A small-molecule ligand and the protein it binds are described below.
Small molecule (SMILES): NC(=O)NC1=NC(=O)NC1=O

Binding-site contacts:
Ligand atom N9 contacts residue VAL148 of chain 3.A at 3.8 Å.
Ligand atom N7 contacts residue SER77 of chain 3.A at 3.5 Å.
Ligand atom N1 contacts residue THR116 of chain 3.A at 4.1 Å.
Ligand atom C8 contacts residue ASN10 of chain 3.A at 3.7 Å.
Ligand atom N1 contacts residue SER182 of chain 3.A at 3.3 Å (h-bond).
Ligand atom C4 contacts residue SER77 of chain 3.A at 4.2 Å.
Ligand atom N9 contacts residue ILE45 of chain 3.A at 2.9 Å (h-bond).
Ligand atom O8 contacts residue ILE45 of chain 3.A at 2.9 Å (h-bond).
Ligand atom C5 contacts residue GLY183 of chain 3.A at 4.0 Å.
Ligand atom C2 contacts residue THR116 of chain 3.A at 4.0 Å.
Ligand atom C5 contacts residue SER182 of chain 3.A at 3.8 Å.
Ligand atom O8 contacts residue VAL148 of chain 3.A at 3.7 Å.
Ligand atom C4 contacts residue ILE45 of chain 3.A at 3.8 Å (hydrophobic).
Ligand atom N1 contacts residue THR117 of chain 3.A at 3.2 Å (h-bond).
Ligand atom C8 contacts residue SER77 of chain 3.A at 4.1 Å.
Ligand atom O2 contacts residue GLY181 of chain 3.A at 3.1 Å (h-bond).
Ligand atom N3 contacts residue ILE45 of chain 3.A at 3.9 Å.
Ligand atom C5 contacts residue PHE78 of chain 3.A at 3.6 Å (hydrophobic).
Ligand atom O8 contacts residue SER44 of chain 3.A at 3.8 Å.
Ligand atom C8 contacts residue ILE45 of chain 3.A at 3.7 Å (hydrophobic).
Ligand atom N3 contacts residue PHE78 of chain 3.A at 4.0 Å.
Ligand atom O2 contacts residue PHE78 of chain 3.A at 4.0 Å.
Ligand atom C2 contacts residue PHE78 of chain 3.A at 4.1 Å (hydrophobic).
Ligand atom O5 contacts residue SER77 of chain 3.A at 3.4 Å.
Ligand atom N7 contacts residue VAL148 of chain 3.A at 4.1 Å.
Ligand atom N7 contacts residue ASN10 of chain 3.A at 3.8 Å.
Ligand atom O2 contacts residue THR121 of chain 3.A at 3.8 Å.
Ligand atom O8 contacts residue ASN10 of chain 3.A at 2.8 Å (h-bond).
Ligand atom C2 contacts residue THR117 of chain 3.A at 3.8 Å.
Ligand atom O2 contacts residue THR116 of chain 3.A at 3.1 Å (h-bond).
Ligand atom C2 contacts residue GLY181 of chain 3.A at 3.4 Å.
Ligand atom O5 contacts residue SER182 of chain 3.A at 3.5 Å.
Ligand atom N1 contacts residue GLY181 of chain 3.A at 3.4 Å (h-bond).
Ligand atom C5 contacts residue SER77 of chain 3.A at 3.5 Å.
Ligand atom N1 contacts residue VAL148 of chain 3.A at 3.5 Å.
Ligand atom O2 contacts residue THR117 of chain 3.A at 3.8 Å.
Ligand atom C4 contacts residue PHE78 of chain 3.A at 4.1 Å (hydrophobic).
Ligand atom O5 contacts residue PHE78 of chain 3.A at 3.0 Å (h-bond).
Ligand atom C8 contacts residue VAL148 of chain 3.A at 3.7 Å (hydrophobic).
Ligand atom O5 contacts residue GLY183 of chain 3.A at 3.0 Å (h-bond).

Sequence of chain 3.A:
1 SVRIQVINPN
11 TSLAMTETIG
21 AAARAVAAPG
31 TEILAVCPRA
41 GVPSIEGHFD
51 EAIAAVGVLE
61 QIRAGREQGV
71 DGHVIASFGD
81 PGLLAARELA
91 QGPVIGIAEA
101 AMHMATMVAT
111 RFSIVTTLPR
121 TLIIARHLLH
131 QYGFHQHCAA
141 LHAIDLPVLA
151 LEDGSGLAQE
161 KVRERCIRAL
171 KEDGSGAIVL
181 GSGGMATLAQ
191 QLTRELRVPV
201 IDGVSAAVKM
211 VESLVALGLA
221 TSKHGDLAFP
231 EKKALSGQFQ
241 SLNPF